Binding-site contacts:
Ligand atom C4 contacts residue ASN19 of chain 11.Y at 4.5 Å.
Ligand atom O6 contacts residue ASN19 of chain 11.Y at 4.4 Å.
Ligand atom N2 contacts residue ASN19 of chain 11.Y at 4.0 Å.
Ligand atom C8 contacts residue TYR17 of chain 11.Y at 4.0 Å (hydrophobic).
Ligand atom C1 contacts residue ASN19 of chain 11.Y at 1.9 Å.
Ligand atom C5 contacts residue ASN19 of chain 11.Y at 3.3 Å.
Ligand atom O5 contacts residue ASN19 of chain 11.Y at 2.2 Å (h-bond).
Ligand atom O7 contacts residue ASN19 of chain 11.Y at 4.4 Å.
Ligand atom C2 contacts residue ASN19 of chain 11.Y at 3.4 Å.
Ligand atom C3 contacts residue ASN19 of chain 11.Y at 4.4 Å.
Ligand atom C6 contacts residue ASN19 of chain 11.Y at 4.1 Å.

Sequence of chain 11.Y:
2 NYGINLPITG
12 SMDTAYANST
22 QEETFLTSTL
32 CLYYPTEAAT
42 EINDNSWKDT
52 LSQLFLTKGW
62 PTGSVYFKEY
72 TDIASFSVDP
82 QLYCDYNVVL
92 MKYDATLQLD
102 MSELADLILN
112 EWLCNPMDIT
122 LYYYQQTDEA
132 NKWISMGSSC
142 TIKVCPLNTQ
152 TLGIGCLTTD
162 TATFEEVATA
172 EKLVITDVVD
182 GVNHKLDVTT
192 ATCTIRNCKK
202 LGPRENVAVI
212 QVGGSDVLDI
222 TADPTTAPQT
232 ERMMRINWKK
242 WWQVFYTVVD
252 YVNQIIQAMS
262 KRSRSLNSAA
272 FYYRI

The small molecule below binds the protein below.
Small molecule (SMILES): CC(=O)N[C@H]1[C@H](O[C@H]2[C@H](O)[C@@H](NC(C)=O)CO[C@@H]2CO)O[C@H](CO)[C@@H](O)[C@@H]1O